A small-molecule ligand and the protein it binds are described below.
Small molecule (SMILES): O=C(O)c1ccccc1O

Sequence of chain 2.A:
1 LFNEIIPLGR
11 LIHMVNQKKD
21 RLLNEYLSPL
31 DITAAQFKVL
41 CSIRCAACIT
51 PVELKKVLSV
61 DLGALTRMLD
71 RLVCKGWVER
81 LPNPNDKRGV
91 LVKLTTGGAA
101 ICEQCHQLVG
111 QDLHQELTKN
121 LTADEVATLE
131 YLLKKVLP

Binding-site contacts:
Ligand atom C4 contacts residue LEU62 of chain 2.A at 4.4 Å (hydrophobic).
Ligand atom C5 contacts residue VAL52 of chain 2.A at 4.5 Å (hydrophobic).
Ligand atom O2 contacts residue LEU69 of chain 2.A at 4.3 Å.
Ligand atom O2' contacts residue PRO51 of chain 2.A at 4.3 Å.
Ligand atom C1' contacts residue ARG80 of chain 2.A at 3.2 Å.
Ligand atom O1' contacts residue ARG80 of chain 2.A at 2.9 Å (salt-bridge).
Ligand atom C4 contacts residue PRO51 of chain 2.A at 4.1 Å (hydrophobic).
Ligand atom C3 contacts residue VAL52 of chain 2.A at 4.5 Å (hydrophobic).
Ligand atom O2' contacts residue THR66 of chain 2.A at 3.9 Å.
Ligand atom O2 contacts residue THR66 of chain 2.A at 2.9 Å (h-bond).
Ligand atom C2 contacts residue PRO51 of chain 2.A at 3.5 Å (hydrophobic).
Ligand atom C2 contacts residue LEU62 of chain 2.A at 4.5 Å (hydrophobic).
Ligand atom C3 contacts residue LEU62 of chain 2.A at 3.6 Å (hydrophobic).
Ligand atom O1' contacts residue PRO51 of chain 2.A at 4.1 Å.
Ligand atom O1' contacts residue VAL90 of chain 2.A at 4.0 Å.
Ligand atom C2 contacts residue THR66 of chain 2.A at 4.0 Å.
Ligand atom C4 contacts residue VAL52 of chain 2.A at 3.7 Å (hydrophobic).
Ligand atom C1' contacts residue PRO51 of chain 2.A at 3.9 Å (hydrophobic).
Ligand atom C1 contacts residue PRO51 of chain 2.A at 3.6 Å (hydrophobic).
Ligand atom O2 contacts residue LEU62 of chain 2.A at 4.3 Å.
Ligand atom C5 contacts residue PRO51 of chain 2.A at 4.2 Å (hydrophobic).
Ligand atom O2' contacts residue ARG80 of chain 2.A at 2.9 Å (salt-bridge).
Ligand atom C3 contacts residue THR66 of chain 2.A at 4.4 Å.
Ligand atom O2 contacts residue PRO51 of chain 2.A at 3.9 Å.
Ligand atom O2' contacts residue LEU69 of chain 2.A at 3.9 Å.
Ligand atom C3 contacts residue PRO51 of chain 2.A at 3.8 Å (hydrophobic).
Ligand atom C6 contacts residue PRO51 of chain 2.A at 3.8 Å (hydrophobic).